A protein and the small-molecule ligand that binds it are described below.
Small molecule (SMILES): Cc1cc(CCCCCCCOc2ccc(C3=NCCO3)cc2)on1

Sequence of chain 33.C:
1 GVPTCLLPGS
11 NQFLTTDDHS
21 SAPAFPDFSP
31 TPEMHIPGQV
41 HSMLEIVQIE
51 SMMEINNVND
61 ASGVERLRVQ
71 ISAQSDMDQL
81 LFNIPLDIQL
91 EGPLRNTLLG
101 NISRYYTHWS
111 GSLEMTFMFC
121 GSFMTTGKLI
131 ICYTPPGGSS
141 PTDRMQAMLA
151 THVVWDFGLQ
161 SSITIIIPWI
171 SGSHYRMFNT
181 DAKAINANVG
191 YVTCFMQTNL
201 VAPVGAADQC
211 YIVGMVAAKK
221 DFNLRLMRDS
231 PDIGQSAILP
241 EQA

Sequence of chain 33.A:
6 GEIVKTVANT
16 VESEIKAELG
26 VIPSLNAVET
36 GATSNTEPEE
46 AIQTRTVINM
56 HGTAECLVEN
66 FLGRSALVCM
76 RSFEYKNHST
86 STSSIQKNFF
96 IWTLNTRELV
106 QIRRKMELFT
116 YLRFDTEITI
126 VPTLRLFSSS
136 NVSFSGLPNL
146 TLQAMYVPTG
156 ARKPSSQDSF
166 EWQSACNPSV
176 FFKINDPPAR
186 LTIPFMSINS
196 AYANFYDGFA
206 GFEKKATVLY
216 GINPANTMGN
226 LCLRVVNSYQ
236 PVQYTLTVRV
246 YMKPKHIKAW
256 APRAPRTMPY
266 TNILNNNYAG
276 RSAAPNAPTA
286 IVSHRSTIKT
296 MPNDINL

Binding-site contacts:
Ligand atom C7C contacts residue ILE123 of chain 33.A at 3.5 Å (hydrophobic).
Ligand atom C4 contacts residue TYR197 of chain 33.A at 3.6 Å (hydrophobic).
Ligand atom C3B contacts residue LEU226 of chain 33.A at 3.5 Å (hydrophobic).
Ligand atom N3A contacts residue TYR151 of chain 33.A at 3.3 Å.
Ligand atom C1C contacts residue TYR197 of chain 33.A at 3.7 Å (hydrophobic).
Ligand atom C4A contacts residue PRO173 of chain 33.A at 3.3 Å (hydrophobic).
Ligand atom O1A contacts residue LEU226 of chain 33.A at 3.8 Å.
Ligand atom C31 contacts residue TYR197 of chain 33.A at 3.7 Å (hydrophobic).
Ligand atom N2 contacts residue ASN221 of chain 33.A at 3.9 Å.
Ligand atom C2A contacts residue TYR151 of chain 33.A at 3.9 Å (hydrophobic).
Ligand atom C31 contacts residue ASN199 of chain 33.A at 3.4 Å.
Ligand atom C3 contacts residue TYR197 of chain 33.A at 3.7 Å (hydrophobic).
Ligand atom C2C contacts residue THR101 of chain 33.A at 3.8 Å.
Ligand atom C7C contacts residue LEU99 of chain 33.A at 3.5 Å (hydrophobic).
Ligand atom C2B contacts residue LEU226 of chain 33.A at 3.6 Å (hydrophobic).
Ligand atom C3B contacts residue ILE123 of chain 33.A at 3.9 Å (hydrophobic).
Ligand atom C4A contacts residue LEU186 of chain 33.A at 3.9 Å (hydrophobic).
Ligand atom C5 contacts residue TYR197 of chain 33.A at 3.8 Å (hydrophobic).
Ligand atom C4B contacts residue LEU226 of chain 33.A at 3.9 Å (hydrophobic).
Ligand atom O1 contacts residue MET223 of chain 33.A at 3.6 Å (h-bond).
Ligand atom C4A contacts residue TYR151 of chain 33.A at 3.8 Å (hydrophobic).
Ligand atom C5C contacts residue THR101 of chain 33.A at 3.7 Å.
Ligand atom C6C contacts residue TRP97 of chain 33.A at 3.9 Å (hydrophobic).
Ligand atom O1A contacts residue ALA149 of chain 33.A at 3.7 Å.
Ligand atom C6C contacts residue LEU99 of chain 33.A at 3.6 Å (hydrophobic).
Ligand atom C5C contacts residue LEU99 of chain 33.A at 3.6 Å (hydrophobic).
Ligand atom C5A contacts residue VAL175 of chain 33.A at 3.9 Å (hydrophobic).
Ligand atom C5A contacts residue LEU186 of chain 33.A at 3.6 Å (hydrophobic).
Ligand atom O1B contacts residue LEU99 of chain 33.A at 3.1 Å.
Ligand atom O1B contacts residue TRP97 of chain 33.A at 3.6 Å.
Ligand atom C6C contacts residue ILE123 of chain 33.A at 3.6 Å (hydrophobic).
Ligand atom C5A contacts residue PRO173 of chain 33.A at 3.5 Å (hydrophobic).
Ligand atom C4C contacts residue THR121 of chain 33.A at 3.7 Å.
Ligand atom C6B contacts residue ILE188 of chain 33.A at 3.7 Å (hydrophobic).
Ligand atom C2B contacts residue ILE123 of chain 33.A at 3.5 Å (hydrophobic).
Ligand atom O1 contacts residue TYR197 of chain 33.A at 3.9 Å.
Ligand atom C5A contacts residue ALA149 of chain 33.A at 3.2 Å (hydrophobic).
Ligand atom O1A contacts residue LEU186 of chain 33.A at 3.7 Å.
Ligand atom C5B contacts residue ILE188 of chain 33.A at 3.6 Å (hydrophobic).
Ligand atom C2A contacts residue LEU186 of chain 33.A at 3.7 Å (hydrophobic).